Binding-site contacts:
Ligand atom C8 contacts residue HIS629 of chain 1.DB at 3.6 Å.
Ligand atom O1P contacts residue LYS640 of chain 1.DB at 4.4 Å.
Ligand atom C5 contacts residue SER631 of chain 1.DB at 3.9 Å.
Ligand atom N9 contacts residue HIS629 of chain 1.DB at 4.3 Å.
Ligand atom N6 contacts residue VAL418 of chain 1.DB at 3.5 Å.
Ligand atom O1P contacts residue PRO630 of chain 1.DB at 4.3 Å.
Ligand atom N6 contacts residue PRO419 of chain 1.DB at 4.5 Å.
Ligand atom C2' contacts residue HIS629 of chain 1.DB at 4.5 Å.
Ligand atom N3 contacts residue PRO630 of chain 1.DB at 3.3 Å.
Ligand atom C6 contacts residue GLY638 of chain 1.DB at 3.9 Å.
Ligand atom P contacts residue PRO630 of chain 1.DB at 4.5 Å.
Ligand atom N6 contacts residue SER631 of chain 1.DB at 4.2 Å.
Ligand atom C4 contacts residue SER631 of chain 1.DB at 4.4 Å.
Ligand atom C6 contacts residue PRO419 of chain 1.DB at 4.1 Å (hydrophobic).
Ligand atom C4 contacts residue PRO630 of chain 1.DB at 3.6 Å (hydrophobic).
Ligand atom C5 contacts residue PRO419 of chain 1.DB at 4.0 Å (hydrophobic).
Ligand atom O4' contacts residue PRO630 of chain 1.DB at 3.4 Å.
Ligand atom C6 contacts residue SER631 of chain 1.DB at 4.3 Å.
Ligand atom C6 contacts residue VAL418 of chain 1.DB at 4.0 Å (hydrophobic).
Ligand atom C4 contacts residue PRO419 of chain 1.DB at 4.4 Å (hydrophobic).
Ligand atom N1 contacts residue PRO419 of chain 1.DB at 4.4 Å.
Ligand atom C8 contacts residue SER631 of chain 1.DB at 3.8 Å.
Ligand atom C1' contacts residue HIS629 of chain 1.DB at 3.8 Å.
Ligand atom O5' contacts residue PRO630 of chain 1.DB at 3.9 Å.
Ligand atom N7 contacts residue PRO419 of chain 1.DB at 4.0 Å.
Ligand atom N1 contacts residue GLY638 of chain 1.DB at 3.5 Å (h-bond).
Ligand atom C5 contacts residue PRO630 of chain 1.DB at 4.1 Å (hydrophobic).
Ligand atom C6 contacts residue PRO630 of chain 1.DB at 4.3 Å (hydrophobic).
Ligand atom C2 contacts residue PRO630 of chain 1.DB at 3.5 Å (hydrophobic).
Ligand atom C1' contacts residue PRO630 of chain 1.DB at 4.0 Å (hydrophobic).
Ligand atom N6 contacts residue GLY638 of chain 1.DB at 3.0 Å (h-bond).
Ligand atom N9 contacts residue PRO630 of chain 1.DB at 4.0 Å.
Ligand atom N6 contacts residue PHE637 of chain 1.DB at 4.0 Å.
Ligand atom N7 contacts residue SER631 of chain 1.DB at 3.3 Å.
Ligand atom N7 contacts residue HIS629 of chain 1.DB at 4.3 Å.
Ligand atom N1 contacts residue VAL418 of chain 1.DB at 4.1 Å.
Ligand atom C8 contacts residue PRO419 of chain 1.DB at 4.4 Å (hydrophobic).
Ligand atom O4' contacts residue HIS629 of chain 1.DB at 4.2 Å.
Ligand atom N1 contacts residue PRO630 of chain 1.DB at 4.0 Å.
Ligand atom P contacts residue HIS627 of chain 1.DB at 4.0 Å.

Sequence of chain 1.DB:
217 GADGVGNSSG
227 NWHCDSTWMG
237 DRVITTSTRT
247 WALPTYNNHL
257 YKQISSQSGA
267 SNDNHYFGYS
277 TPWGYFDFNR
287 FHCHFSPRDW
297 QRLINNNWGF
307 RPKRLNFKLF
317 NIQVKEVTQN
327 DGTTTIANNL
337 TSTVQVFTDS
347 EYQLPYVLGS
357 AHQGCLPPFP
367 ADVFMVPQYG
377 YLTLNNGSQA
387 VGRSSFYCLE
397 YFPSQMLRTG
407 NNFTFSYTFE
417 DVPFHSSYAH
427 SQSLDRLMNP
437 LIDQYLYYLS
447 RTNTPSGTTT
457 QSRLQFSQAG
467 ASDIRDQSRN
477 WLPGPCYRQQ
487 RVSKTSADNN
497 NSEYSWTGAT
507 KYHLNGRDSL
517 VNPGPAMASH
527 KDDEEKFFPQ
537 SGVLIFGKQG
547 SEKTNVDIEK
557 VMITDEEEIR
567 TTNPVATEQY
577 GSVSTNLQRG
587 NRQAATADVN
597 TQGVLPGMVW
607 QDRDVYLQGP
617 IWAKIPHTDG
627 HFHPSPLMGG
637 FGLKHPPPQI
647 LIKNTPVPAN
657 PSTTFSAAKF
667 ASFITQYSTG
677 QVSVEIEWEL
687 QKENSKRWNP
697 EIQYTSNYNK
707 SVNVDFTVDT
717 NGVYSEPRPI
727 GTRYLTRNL

A small-molecule ligand and the protein it binds are described below.
Small molecule (SMILES): Nc1ncnc2c1ncn2[C@H]1C[C@H](O)[C@@H](COP(=O)(O)O)O1